Binding-site contacts:
Ligand atom O4' contacts residue SO41 of chain 1.B at 3.6 Å.
Ligand atom C8 contacts residue VAL260 of chain 1.A at 3.8 Å (hydrophobic).
Ligand atom C4' contacts residue SO41 of chain 1.B at 3.8 Å.
Ligand atom O2' contacts residue MET219 of chain 1.A at 2.9 Å (h-bond).
Ligand atom N3 contacts residue MET219 of chain 1.A at 3.6 Å.
Ligand atom C6 contacts residue PHE200 of chain 1.A at 3.7 Å (hydrophobic).
Ligand atom O3' contacts residue TYR88 of chain 1.A at 2.8 Å (h-bond).
Ligand atom C6 contacts residue GLU201 of chain 1.A at 3.8 Å.
Ligand atom C2 contacts residue GLU201 of chain 1.A at 3.2 Å.
Ligand atom N9 contacts residue ALA116 of chain 1.A at 3.4 Å (h-bond).
Ligand atom O2' contacts residue SO41 of chain 1.B at 2.8 Å (h-bond).
Ligand atom N7 contacts residue THR242 of chain 1.A at 3.5 Å (h-bond).
Ligand atom O3' contacts residue SO41 of chain 1.B at 2.8 Å (h-bond).
Ligand atom C5 contacts residue PHE200 of chain 1.A at 3.6 Å (hydrophobic).
Ligand atom O5' contacts residue HIS257 of chain 1.A at 2.8 Å (h-bond).
Ligand atom C8 contacts residue THR242 of chain 1.A at 3.6 Å.
Ligand atom O6 contacts residue GLU201 of chain 1.A at 3.8 Å.
Ligand atom C6 contacts residue GLY118 of chain 1.A at 3.8 Å.
Ligand atom O6 contacts residue GLY118 of chain 1.A at 3.4 Å.
Ligand atom O6 contacts residue ASN243 of chain 1.A at 3.4 Å (h-bond).
Ligand atom C3' contacts residue SO41 of chain 1.B at 3.6 Å.
Ligand atom C3' contacts residue MET219 of chain 1.A at 3.8 Å (hydrophobic).
Ligand atom N7 contacts residue GLY118 of chain 1.A at 3.6 Å.
Ligand atom N1 contacts residue PHE200 of chain 1.A at 3.7 Å.
Ligand atom C5' contacts residue PHE200 of chain 1.A at 3.8 Å (hydrophobic).
Ligand atom N3 contacts residue GLY218 of chain 1.A at 3.7 Å.
Ligand atom C2 contacts residue MET219 of chain 1.A at 3.6 Å (hydrophobic).
Ligand atom C5' contacts residue HIS257 of chain 1.A at 3.7 Å.
Ligand atom C1' contacts residue ALA116 of chain 1.A at 3.2 Å (hydrophobic).
Ligand atom C5' contacts residue PHE159 of chain 3.A at 3.8 Å (hydrophobic).
Ligand atom O5' contacts residue VAL260 of chain 1.A at 3.2 Å.
Ligand atom N7 contacts residue ASN243 of chain 1.A at 3.3 Å (h-bond).
Ligand atom N7 contacts residue ALA117 of chain 1.A at 3.8 Å.
Ligand atom O3' contacts residue HIS86 of chain 1.A at 3.7 Å.
Ligand atom O5' contacts residue PHE200 of chain 1.A at 3.8 Å.
Ligand atom O6 contacts residue VAL245 of chain 1.A at 3.8 Å.
Ligand atom C5 contacts residue GLY118 of chain 1.A at 3.6 Å.
Ligand atom C2' contacts residue MET219 of chain 1.A at 3.8 Å (hydrophobic).
Ligand atom C8 contacts residue ALA116 of chain 1.A at 3.5 Å (hydrophobic).
Ligand atom N1 contacts residue GLU201 of chain 1.A at 2.9 Å (salt-bridge).

Sequence of chain 3.A:
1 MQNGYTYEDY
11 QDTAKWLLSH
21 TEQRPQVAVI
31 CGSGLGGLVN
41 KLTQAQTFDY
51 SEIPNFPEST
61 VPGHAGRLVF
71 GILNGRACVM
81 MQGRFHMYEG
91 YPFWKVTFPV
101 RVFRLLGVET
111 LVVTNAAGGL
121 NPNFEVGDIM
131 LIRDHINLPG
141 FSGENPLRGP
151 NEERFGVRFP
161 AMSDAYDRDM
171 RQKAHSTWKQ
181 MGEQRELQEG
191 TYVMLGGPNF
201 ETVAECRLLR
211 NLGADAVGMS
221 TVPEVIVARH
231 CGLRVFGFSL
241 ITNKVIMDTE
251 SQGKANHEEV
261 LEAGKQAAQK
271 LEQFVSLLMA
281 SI

Sequence of chain 1.A:
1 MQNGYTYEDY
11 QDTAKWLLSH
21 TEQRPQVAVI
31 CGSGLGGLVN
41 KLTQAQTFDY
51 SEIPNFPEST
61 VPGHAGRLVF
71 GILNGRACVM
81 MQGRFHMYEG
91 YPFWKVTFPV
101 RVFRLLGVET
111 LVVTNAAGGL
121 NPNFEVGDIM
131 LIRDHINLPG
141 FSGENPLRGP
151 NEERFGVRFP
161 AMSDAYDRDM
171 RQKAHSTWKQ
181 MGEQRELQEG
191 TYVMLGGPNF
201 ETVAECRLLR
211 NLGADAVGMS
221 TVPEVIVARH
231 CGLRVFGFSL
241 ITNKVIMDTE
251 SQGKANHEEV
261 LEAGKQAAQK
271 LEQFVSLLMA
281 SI

The small molecule below binds the protein below.
Small molecule (SMILES): O=c1[nH]cnc2c1ncn2[C@@H]1O[C@H](CO)[C@@H](O)[C@H]1O